Sequence of chain 52.A:
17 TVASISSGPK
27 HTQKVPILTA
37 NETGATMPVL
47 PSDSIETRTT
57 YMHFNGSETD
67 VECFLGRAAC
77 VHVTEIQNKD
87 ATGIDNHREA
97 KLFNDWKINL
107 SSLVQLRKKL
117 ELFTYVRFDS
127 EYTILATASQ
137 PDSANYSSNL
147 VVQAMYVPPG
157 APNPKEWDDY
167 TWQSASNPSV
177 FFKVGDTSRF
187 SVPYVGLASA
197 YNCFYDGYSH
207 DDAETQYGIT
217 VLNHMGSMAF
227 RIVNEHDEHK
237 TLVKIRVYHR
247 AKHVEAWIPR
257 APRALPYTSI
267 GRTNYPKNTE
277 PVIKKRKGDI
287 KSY

Sequence of chain 53.C:
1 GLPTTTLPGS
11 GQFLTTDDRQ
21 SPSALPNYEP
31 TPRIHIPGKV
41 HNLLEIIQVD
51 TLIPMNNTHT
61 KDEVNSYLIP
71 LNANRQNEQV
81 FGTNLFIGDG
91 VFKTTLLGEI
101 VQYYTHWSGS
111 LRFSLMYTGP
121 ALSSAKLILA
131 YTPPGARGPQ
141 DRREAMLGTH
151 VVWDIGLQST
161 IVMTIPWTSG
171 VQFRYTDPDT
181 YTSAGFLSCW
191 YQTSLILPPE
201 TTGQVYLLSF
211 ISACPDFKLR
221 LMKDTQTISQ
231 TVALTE

Sequence of chain 52.C:
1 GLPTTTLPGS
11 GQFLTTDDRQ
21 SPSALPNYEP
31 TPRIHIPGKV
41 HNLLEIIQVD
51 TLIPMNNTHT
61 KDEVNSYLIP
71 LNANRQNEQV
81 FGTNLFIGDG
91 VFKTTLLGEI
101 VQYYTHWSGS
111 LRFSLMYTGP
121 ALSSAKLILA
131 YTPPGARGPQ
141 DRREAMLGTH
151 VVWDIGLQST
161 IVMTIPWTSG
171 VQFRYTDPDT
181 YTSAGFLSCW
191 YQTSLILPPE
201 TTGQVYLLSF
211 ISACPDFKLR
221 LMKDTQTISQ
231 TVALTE

A small-molecule ligand and the protein it binds are described below.
Small molecule (SMILES): Cc1cc(CCCCCOc2ccc(C3=N[C@@H](C)CO3)cc2)on1

Binding-site contacts:
Ligand atom O1B contacts residue TYR128 of chain 52.A at 3.4 Å (h-bond).
Ligand atom C6B contacts residue ILE104 of chain 52.A at 3.6 Å (hydrophobic).
Ligand atom C4 contacts residue PHE124 of chain 52.A at 3.9 Å (hydrophobic).
Ligand atom C5A contacts residue VAL176 of chain 52.A at 3.8 Å (hydrophobic).
Ligand atom N3A contacts residue PRO174 of chain 52.A at 3.9 Å.
Ligand atom C4 contacts residue LEU106 of chain 52.A at 3.6 Å (hydrophobic).
Ligand atom O1A contacts residue PHE186 of chain 52.A at 3.2 Å.
Ligand atom C3B contacts residue VAL188 of chain 52.A at 3.5 Å (hydrophobic).
Ligand atom C5B contacts residue PHE186 of chain 52.A at 3.9 Å (hydrophobic).
Ligand atom C2C contacts residue TYR197 of chain 52.A at 3.8 Å (hydrophobic).
Ligand atom C1B contacts residue TYR128 of chain 52.A at 3.7 Å (hydrophobic).
Ligand atom C5A contacts residue PHE186 of chain 52.A at 3.7 Å (hydrophobic).
Ligand atom C6B contacts residue TYR128 of chain 52.A at 3.4 Å (hydrophobic).
Ligand atom C4C contacts residue TYR197 of chain 52.A at 4.0 Å (hydrophobic).
Ligand atom CM1 contacts residue PRO174 of chain 52.A at 3.8 Å (hydrophobic).
Ligand atom C4A contacts residue PRO174 of chain 52.A at 3.4 Å (hydrophobic).
Ligand atom CM1 contacts residue VAL176 of chain 52.A at 3.4 Å (hydrophobic).
Ligand atom C1B contacts residue VAL188 of chain 52.A at 3.7 Å (hydrophobic).
Ligand atom C5 contacts residue LEU106 of chain 52.A at 3.8 Å (hydrophobic).
Ligand atom C4B contacts residue PHE186 of chain 52.A at 3.9 Å (hydrophobic).
Ligand atom N3A contacts residue ALA24 of chain 52.C at 3.9 Å.
Ligand atom C4B contacts residue TYR152 of chain 52.A at 4.0 Å (hydrophobic).
Ligand atom C5C contacts residue VAL191 of chain 52.A at 3.7 Å (hydrophobic).
Ligand atom C5B contacts residue MET224 of chain 52.A at 3.2 Å (hydrophobic).
Ligand atom CM1 contacts residue LEU14 of chain 53.C at 3.3 Å (hydrophobic).
Ligand atom C2A contacts residue PHE186 of chain 52.A at 3.6 Å (hydrophobic).
Ligand atom N3A contacts residue TYR152 of chain 52.A at 3.6 Å.
Ligand atom C2A contacts residue TYR152 of chain 52.A at 3.8 Å (hydrophobic).
Ligand atom N2 contacts residue ASN219 of chain 52.A at 3.0 Å (h-bond).
Ligand atom C3C contacts residue TYR128 of chain 52.A at 3.3 Å (hydrophobic).
Ligand atom C4C contacts residue VAL191 of chain 52.A at 3.3 Å (hydrophobic).
Ligand atom C1C contacts residue LEU106 of chain 52.A at 3.6 Å (hydrophobic).
Ligand atom C2B contacts residue VAL188 of chain 52.A at 3.3 Å (hydrophobic).
Ligand atom C3B contacts residue TYR152 of chain 52.A at 3.6 Å (hydrophobic).
Ligand atom C4 contacts residue TYR197 of chain 52.A at 3.9 Å (hydrophobic).
Ligand atom CM1 contacts residue SER175 of chain 52.A at 3.9 Å.
Ligand atom C3 contacts residue ASN219 of chain 52.A at 3.9 Å.
Ligand atom C6B contacts residue MET224 of chain 52.A at 3.6 Å (hydrophobic).
Ligand atom O1 contacts residue ASN219 of chain 52.A at 3.9 Å.
Ligand atom C1B contacts residue ILE104 of chain 52.A at 4.0 Å (hydrophobic).